Binding-site contacts:
Ligand atom C7 contacts residue GLU44 of chain 2.A at 3.9 Å.
Ligand atom C7 contacts residue ASN47 of chain 2.A at 4.2 Å.
Ligand atom C10 contacts residue GLU44 of chain 2.A at 4.2 Å.
Ligand atom C5 contacts residue SER8 of chain 2.B at 4.2 Å.
Ligand atom C2 contacts residue ASN47 of chain 2.A at 4.1 Å.
Ligand atom C9 contacts residue ASN47 of chain 2.A at 4.3 Å.
Ligand atom C11 contacts residue GLU44 of chain 2.A at 4.0 Å.
Ligand atom C8 contacts residue CYS43 of chain 2.A at 4.0 Å (hydrophobic).
Ligand atom C8 contacts residue ASN47 of chain 2.A at 3.4 Å.
Ligand atom C4 contacts residue SER8 of chain 2.B at 3.5 Å.
Ligand atom C5 contacts residue GLU19 of chain 2.A at 3.7 Å.
Ligand atom N2 contacts residue VAL51 of chain 2.A at 3.8 Å.
Ligand atom C3 contacts residue ASN47 of chain 2.A at 4.3 Å.
Ligand atom C12 contacts residue GLU44 of chain 2.A at 3.9 Å.
Ligand atom N2 contacts residue GLU19 of chain 2.A at 3.0 Å (salt-bridge).
Ligand atom C8 contacts residue GLU44 of chain 2.A at 3.8 Å.
Ligand atom C1 contacts residue ASN47 of chain 2.A at 4.0 Å.
Ligand atom C6 contacts residue ASN47 of chain 2.A at 4.1 Å.
Ligand atom N1 contacts residue LEU48 of chain 2.A at 3.3 Å.
Ligand atom C9 contacts residue GLU44 of chain 2.A at 3.8 Å.
Ligand atom C6 contacts residue SER8 of chain 2.B at 4.2 Å.
Ligand atom C1 contacts residue SER8 of chain 2.B at 3.2 Å.
Ligand atom S1 contacts residue ASN47 of chain 2.A at 4.4 Å.
Ligand atom C9 contacts residue CYS43 of chain 2.A at 3.5 Å (hydrophobic).
Ligand atom C6 contacts residue GLU44 of chain 2.A at 4.4 Å.
Ligand atom C3 contacts residue SER8 of chain 2.B at 2.6 Å.
Ligand atom C2 contacts residue SER8 of chain 2.B at 3.1 Å.
Ligand atom N2 contacts residue SER8 of chain 2.B at 4.0 Å.
Ligand atom N1 contacts residue GLU19 of chain 2.A at 2.8 Å (salt-bridge).
Ligand atom S1 contacts residue GLU44 of chain 2.A at 3.7 Å.
Ligand atom C5 contacts residue LEU48 of chain 2.A at 4.2 Å (hydrophobic).
Ligand atom C4 contacts residue ASN47 of chain 2.A at 4.4 Å.

Sequence of chain 2.B:
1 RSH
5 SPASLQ

A protein and the small-molecule ligand that binds it are described below.
Small molecule (SMILES): [H]/N=C(/N)c1cc(C)c(-c2ccccc2)s1

Sequence of chain 2.A:
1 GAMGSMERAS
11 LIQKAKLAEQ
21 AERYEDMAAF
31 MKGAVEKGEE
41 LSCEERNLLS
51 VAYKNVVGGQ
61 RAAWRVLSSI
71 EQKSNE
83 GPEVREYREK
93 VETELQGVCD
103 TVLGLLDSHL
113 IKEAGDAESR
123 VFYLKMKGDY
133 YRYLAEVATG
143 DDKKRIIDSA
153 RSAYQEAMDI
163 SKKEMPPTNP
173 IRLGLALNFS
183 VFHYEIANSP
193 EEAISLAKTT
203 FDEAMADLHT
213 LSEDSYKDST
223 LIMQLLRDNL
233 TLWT